This small molecule binds to this protein.
Small molecule (SMILES): COc1ccc(OCc2ccc(COc3c(Cl)cccc3Cl)cc2)c(Cl)c1

Sequence of chain 15.E:
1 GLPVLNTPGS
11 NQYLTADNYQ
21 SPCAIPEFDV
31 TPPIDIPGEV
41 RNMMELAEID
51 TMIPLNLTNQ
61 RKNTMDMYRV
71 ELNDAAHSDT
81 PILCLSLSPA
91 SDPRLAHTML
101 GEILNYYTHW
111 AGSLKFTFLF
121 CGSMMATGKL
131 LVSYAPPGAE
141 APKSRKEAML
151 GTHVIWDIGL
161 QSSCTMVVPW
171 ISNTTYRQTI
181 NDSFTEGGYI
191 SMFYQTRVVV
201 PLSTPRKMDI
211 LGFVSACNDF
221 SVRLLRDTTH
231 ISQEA

Sequence of chain 11.B:
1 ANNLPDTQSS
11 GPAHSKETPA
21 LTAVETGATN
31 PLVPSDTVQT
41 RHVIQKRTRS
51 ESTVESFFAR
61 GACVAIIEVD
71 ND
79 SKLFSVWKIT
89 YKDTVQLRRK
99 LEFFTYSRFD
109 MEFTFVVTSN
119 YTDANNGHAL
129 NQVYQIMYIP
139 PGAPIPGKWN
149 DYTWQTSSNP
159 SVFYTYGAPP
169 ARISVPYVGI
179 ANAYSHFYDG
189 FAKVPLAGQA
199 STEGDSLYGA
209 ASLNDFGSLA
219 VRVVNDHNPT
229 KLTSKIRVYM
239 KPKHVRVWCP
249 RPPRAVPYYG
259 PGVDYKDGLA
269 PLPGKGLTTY

Binding-site contacts:
Ligand atom C12 contacts residue PHE111 of chain 11.B at 3.8 Å (hydrophobic).
Ligand atom C14 contacts residue TYR136 of chain 11.B at 3.5 Å (hydrophobic).
Ligand atom C7 contacts residue MET109 of chain 11.B at 3.3 Å (hydrophobic).
Ligand atom C13 contacts residue ILE87 of chain 11.B at 3.7 Å (hydrophobic).
Ligand atom C20 contacts residue ILE171 of chain 11.B at 3.8 Å (hydrophobic).
Ligand atom C1 contacts residue TYR182 of chain 11.B at 3.8 Å (hydrophobic).
Ligand atom C16 contacts residue TYR136 of chain 11.B at 3.8 Å (hydrophobic).
Ligand atom C21 contacts residue HIS184 of chain 11.B at 3.6 Å.
Ligand atom C3 contacts residue MET109 of chain 11.B at 3.7 Å (hydrophobic).
Ligand atom C2 contacts residue PHE214 of chain 11.B at 3.6 Å (hydrophobic).
Ligand atom C20 contacts residue LEU217 of chain 11.B at 3.8 Å (hydrophobic).
Ligand atom O3 contacts residue TYR89 of chain 11.B at 3.6 Å.
Ligand atom C19 contacts residue LEU217 of chain 11.B at 3.8 Å (hydrophobic).
Ligand atom O1 contacts residue MET109 of chain 11.B at 3.7 Å.
Ligand atom C21 contacts residue TYR182 of chain 11.B at 3.8 Å (hydrophobic).
Ligand atom O3 contacts residue PHE107 of chain 11.B at 3.6 Å.
Ligand atom C21 contacts residue SER105 of chain 11.B at 3.8 Å.
Ligand atom CL3 contacts residue LEU217 of chain 11.B at 3.8 Å.
Ligand atom CL2 contacts residue ALA24 of chain 15.E at 3.5 Å.
Ligand atom O1 contacts residue PHE214 of chain 11.B at 3.8 Å.
Ligand atom O1 contacts residue ILE87 of chain 11.B at 3.7 Å.
Ligand atom C4 contacts residue MET109 of chain 11.B at 3.8 Å (hydrophobic).
Ligand atom C9 contacts residue PHE214 of chain 11.B at 3.7 Å (hydrophobic).
Ligand atom C12 contacts residue ILE87 of chain 11.B at 3.8 Å (hydrophobic).
Ligand atom C8 contacts residue MET109 of chain 11.B at 3.4 Å (hydrophobic).
Ligand atom C5 contacts residue TYR89 of chain 11.B at 3.5 Å (hydrophobic).
Ligand atom C9 contacts residue VAL176 of chain 11.B at 3.6 Å (hydrophobic).
Ligand atom O2 contacts residue VAL173 of chain 11.B at 3.4 Å.
Ligand atom CL2 contacts residue ILE25 of chain 15.E at 3.4 Å.
Ligand atom C17 contacts residue TYR136 of chain 11.B at 3.7 Å (hydrophobic).
Ligand atom C11 contacts residue ILE87 of chain 11.B at 3.8 Å (hydrophobic).
Ligand atom CL2 contacts residue TYR136 of chain 11.B at 3.6 Å.
Ligand atom C13 contacts residue PHE111 of chain 11.B at 3.7 Å (hydrophobic).
Ligand atom C16 contacts residue ALA24 of chain 15.E at 3.8 Å (hydrophobic).
Ligand atom C6 contacts residue TYR89 of chain 11.B at 3.7 Å (hydrophobic).
Ligand atom C10 contacts residue TYR136 of chain 11.B at 3.5 Å (hydrophobic).
Ligand atom C17 contacts residue ALA24 of chain 15.E at 3.7 Å (hydrophobic).
Ligand atom CL3 contacts residue PHE111 of chain 11.B at 3.8 Å.
Ligand atom C13 contacts residue MET109 of chain 11.B at 3.4 Å (hydrophobic).
Ligand atom C7 contacts residue PHE214 of chain 11.B at 3.5 Å (hydrophobic).